Binding-site contacts:
Ligand atom CBD contacts residue MET90 of chain 1.C at 3.4 Å (hydrophobic).
Ligand atom OAG contacts residue ILE183 of chain 1.C at 3.7 Å.
Ligand atom CAV contacts residue PHE131 of chain 1.C at 3.4 Å (hydrophobic).
Ligand atom CAS contacts residue MET90 of chain 1.C at 3.7 Å (hydrophobic).
Ligand atom CAR contacts residue PHE131 of chain 1.C at 3.7 Å (hydrophobic).
Ligand atom CBC contacts residue MET90 of chain 1.C at 3.8 Å (hydrophobic).
Ligand atom NAT contacts residue MET90 of chain 1.C at 3.7 Å.
Ligand atom CAQ contacts residue MET90 of chain 1.C at 3.6 Å (hydrophobic).
Ligand atom CAZ contacts residue LEU99 of chain 1.C at 3.9 Å (hydrophobic).
Ligand atom OAJ contacts residue ALA47 of chain 1.C at 3.3 Å.
Ligand atom CAE contacts residue ASN43 of chain 1.C at 4.0 Å.
Ligand atom CAO contacts residue GLY89 of chain 1.C at 3.2 Å.
Ligand atom CAF contacts residue ILE183 of chain 1.C at 3.8 Å (hydrophobic).
Ligand atom CAH contacts residue ASP85 of chain 1.C at 3.5 Å.
Ligand atom CAL contacts residue THR181 of chain 1.C at 3.6 Å.
Ligand atom NAT contacts residue PHE131 of chain 1.C at 3.5 Å.
Ligand atom CAX contacts residue PHE131 of chain 1.C at 3.5 Å (hydrophobic).
Ligand atom OAJ contacts residue THR181 of chain 1.C at 3.5 Å.
Ligand atom CBB contacts residue TRP159 of chain 1.C at 3.9 Å (hydrophobic).
Ligand atom CAI contacts residue ASP85 of chain 1.C at 3.5 Å.
Ligand atom CAF contacts residue ASN43 of chain 1.C at 3.5 Å.
Ligand atom CAO contacts residue MET90 of chain 1.C at 3.7 Å (hydrophobic).
Ligand atom OAD contacts residue ASN43 of chain 1.C at 3.5 Å (h-bond).
Ligand atom OAM contacts residue THR181 of chain 1.C at 2.5 Å (h-bond).
Ligand atom CAU contacts residue PHE131 of chain 1.C at 3.5 Å (hydrophobic).
Ligand atom CAU contacts residue MET90 of chain 1.C at 3.8 Å (hydrophobic).
Ligand atom OAN contacts residue ALA47 of chain 1.C at 3.9 Å.
Ligand atom CAH contacts residue ALA44 of chain 1.C at 4.0 Å (hydrophobic).
Ligand atom OAM contacts residue MET90 of chain 1.C at 3.5 Å.
Ligand atom OAG contacts residue ASN43 of chain 1.C at 3.3 Å.
Ligand atom CAO contacts residue VAL88 of chain 1.C at 3.7 Å (hydrophobic).
Ligand atom CAS contacts residue PHE131 of chain 1.C at 3.6 Å (hydrophobic).
Ligand atom CAO contacts residue ALA47 of chain 1.C at 3.9 Å (hydrophobic).
Ligand atom OAJ contacts residue ASP85 of chain 1.C at 2.7 Å (salt-bridge).
Ligand atom CBC contacts residue ASN98 of chain 1.C at 3.6 Å.
Ligand atom NAW contacts residue PHE131 of chain 1.C at 3.5 Å.
Ligand atom OAB contacts residue ILE183 of chain 1.C at 3.6 Å.
Ligand atom NAW contacts residue MET90 of chain 1.C at 3.8 Å.
Ligand atom CBD contacts residue ASN98 of chain 1.C at 3.7 Å.
Ligand atom CAV contacts residue MET90 of chain 1.C at 3.9 Å (hydrophobic).

The protein below binds the small molecule below.
Small molecule (SMILES): COC(=O)c1c(O)cc(O)c(C(=O)OC)c1CCc1nccn1Cc1ccccc1

Sequence of chain 1.C:
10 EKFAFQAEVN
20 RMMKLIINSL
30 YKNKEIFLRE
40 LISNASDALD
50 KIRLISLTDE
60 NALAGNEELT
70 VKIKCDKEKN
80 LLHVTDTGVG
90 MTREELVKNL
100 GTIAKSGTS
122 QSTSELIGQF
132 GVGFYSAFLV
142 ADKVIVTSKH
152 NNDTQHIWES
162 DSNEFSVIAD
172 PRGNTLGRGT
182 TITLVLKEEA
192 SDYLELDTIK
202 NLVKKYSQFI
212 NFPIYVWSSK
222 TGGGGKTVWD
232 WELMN